Sequence of chain 1.E:
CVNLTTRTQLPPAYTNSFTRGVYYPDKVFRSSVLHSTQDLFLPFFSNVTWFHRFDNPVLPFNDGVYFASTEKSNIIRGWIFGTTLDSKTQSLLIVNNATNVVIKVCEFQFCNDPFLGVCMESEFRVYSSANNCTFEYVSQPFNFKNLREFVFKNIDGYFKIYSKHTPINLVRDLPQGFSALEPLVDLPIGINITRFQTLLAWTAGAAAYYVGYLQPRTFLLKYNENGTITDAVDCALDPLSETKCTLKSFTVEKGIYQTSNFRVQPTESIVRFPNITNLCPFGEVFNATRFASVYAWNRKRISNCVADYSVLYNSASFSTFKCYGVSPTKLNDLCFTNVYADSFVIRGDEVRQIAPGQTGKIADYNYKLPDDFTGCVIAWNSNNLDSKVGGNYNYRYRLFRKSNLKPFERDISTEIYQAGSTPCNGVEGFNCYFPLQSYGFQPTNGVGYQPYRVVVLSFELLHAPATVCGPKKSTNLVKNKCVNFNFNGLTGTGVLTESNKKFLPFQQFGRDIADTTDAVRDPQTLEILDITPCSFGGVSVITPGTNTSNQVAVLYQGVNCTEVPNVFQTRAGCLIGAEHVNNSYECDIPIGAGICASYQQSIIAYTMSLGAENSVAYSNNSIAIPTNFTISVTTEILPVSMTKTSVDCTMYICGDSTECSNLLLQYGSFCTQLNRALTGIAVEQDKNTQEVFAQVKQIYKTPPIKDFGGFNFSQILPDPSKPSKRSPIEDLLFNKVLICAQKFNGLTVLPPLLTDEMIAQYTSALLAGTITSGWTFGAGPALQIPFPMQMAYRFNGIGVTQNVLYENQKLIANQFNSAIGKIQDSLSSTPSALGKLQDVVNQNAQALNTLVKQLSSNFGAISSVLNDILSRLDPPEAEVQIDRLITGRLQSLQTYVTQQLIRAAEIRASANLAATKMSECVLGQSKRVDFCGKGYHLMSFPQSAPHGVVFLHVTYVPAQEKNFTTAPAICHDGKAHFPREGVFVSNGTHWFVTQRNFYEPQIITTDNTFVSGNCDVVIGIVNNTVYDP

This small molecule binds to this protein.
Small molecule (SMILES): CC(=O)N[C@@H]1[C@@H](O)[C@H](O)[C@@H](CO)O[C@H]1O

Binding-site contacts:
Ligand atom C3 contacts residue ASN282 of chain 1.A at 3.8 Å.
Ligand atom C5 contacts residue ASN282 of chain 1.A at 3.7 Å.
Ligand atom O7 contacts residue ASN280 of chain 1.A at 3.8 Å.
Ligand atom C7 contacts residue ASN282 of chain 1.A at 3.6 Å.
Ligand atom C2 contacts residue ASN282 of chain 1.A at 2.5 Å.
Ligand atom C1 contacts residue ASN282 of chain 1.A at 1.4 Å.
Ligand atom C7 contacts residue ASN280 of chain 1.A at 4.0 Å.
Ligand atom N2 contacts residue ASN282 of chain 1.A at 2.9 Å (h-bond).
Ligand atom O5 contacts residue LYS558 of chain 1.E at 4.3 Å.
Ligand atom C8 contacts residue ASN280 of chain 1.A at 3.8 Å.
Ligand atom C4 contacts residue ASN282 of chain 1.A at 4.2 Å.
Ligand atom O5 contacts residue ASN282 of chain 1.A at 2.4 Å (h-bond).
Ligand atom O6 contacts residue LYS558 of chain 1.E at 3.6 Å.
Ligand atom O7 contacts residue ASN282 of chain 1.A at 3.8 Å.

Sequence of chain 1.A:
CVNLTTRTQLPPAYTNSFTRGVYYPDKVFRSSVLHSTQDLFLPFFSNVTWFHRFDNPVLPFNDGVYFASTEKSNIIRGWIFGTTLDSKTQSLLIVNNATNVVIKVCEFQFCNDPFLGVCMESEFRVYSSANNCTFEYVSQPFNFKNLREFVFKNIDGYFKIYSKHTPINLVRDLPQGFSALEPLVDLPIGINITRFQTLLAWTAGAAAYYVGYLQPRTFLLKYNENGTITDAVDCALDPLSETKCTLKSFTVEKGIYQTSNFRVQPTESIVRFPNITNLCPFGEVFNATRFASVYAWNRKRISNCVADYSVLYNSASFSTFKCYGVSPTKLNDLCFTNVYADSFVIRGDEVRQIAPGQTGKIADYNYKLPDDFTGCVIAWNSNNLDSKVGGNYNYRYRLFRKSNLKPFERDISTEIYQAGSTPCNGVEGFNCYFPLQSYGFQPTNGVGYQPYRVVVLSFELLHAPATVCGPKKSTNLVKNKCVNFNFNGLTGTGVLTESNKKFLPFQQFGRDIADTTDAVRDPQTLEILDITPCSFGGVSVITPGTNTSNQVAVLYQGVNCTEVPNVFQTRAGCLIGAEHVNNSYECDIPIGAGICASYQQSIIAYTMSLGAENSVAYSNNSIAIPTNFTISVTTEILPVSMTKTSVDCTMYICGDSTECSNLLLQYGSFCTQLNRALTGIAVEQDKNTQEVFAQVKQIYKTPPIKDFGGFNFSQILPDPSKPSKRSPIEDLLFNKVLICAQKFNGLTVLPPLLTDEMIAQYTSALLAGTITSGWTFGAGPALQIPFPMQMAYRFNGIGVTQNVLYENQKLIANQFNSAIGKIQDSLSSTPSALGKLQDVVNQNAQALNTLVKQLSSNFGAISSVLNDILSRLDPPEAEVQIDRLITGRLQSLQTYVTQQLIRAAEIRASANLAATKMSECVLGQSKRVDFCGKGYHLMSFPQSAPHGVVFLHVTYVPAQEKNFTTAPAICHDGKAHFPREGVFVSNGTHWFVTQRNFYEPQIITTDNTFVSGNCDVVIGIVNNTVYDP